Binding-site contacts:
Ligand atom C7 contacts residue MN1 of chain 1.GB at 4.0 Å.
Ligand atom N2 contacts residue GLU75 of chain 1.X at 3.9 Å.
Ligand atom C3 contacts residue GLU75 of chain 1.X at 2.7 Å.
Ligand atom C6 contacts residue MN1 of chain 1.GB at 3.3 Å.
Ligand atom O10 contacts residue ARG119 of chain 1.I at 3.6 Å.
Ligand atom N4 contacts residue HIS71 of chain 1.X at 2.8 Å (h-bond).
Ligand atom O13 contacts residue GLN49 of chain 1.L at 4.0 Å.
Ligand atom C7 contacts residue GLU171 of chain 1.L at 3.5 Å.
Ligand atom N1 contacts residue HIS167 of chain 1.L at 3.5 Å (h-bond).
Ligand atom C6 contacts residue GLU171 of chain 1.L at 4.1 Å.
Ligand atom C5 contacts residue HIS71 of chain 1.X at 3.2 Å.
Ligand atom O10 contacts residue LYS175 of chain 1.L at 2.7 Å (salt-bridge).
Ligand atom N1 contacts residue HIS72 of chain 1.X at 3.8 Å.
Ligand atom C3 contacts residue HIS71 of chain 1.X at 3.9 Å.
Ligand atom P9 contacts residue ARG97 of chain 1.I at 3.8 Å.
Ligand atom O13 contacts residue MN1 of chain 1.GB at 3.5 Å.
Ligand atom O11 contacts residue ARG97 of chain 1.I at 3.9 Å.
Ligand atom O12 contacts residue ARG97 of chain 1.I at 3.3 Å (salt-bridge).
Ligand atom C3 contacts residue MN1 of chain 1.PC at 3.7 Å.
Ligand atom O13 contacts residue HIS45 of chain 1.L at 4.0 Å.
Ligand atom C5 contacts residue HIS167 of chain 1.L at 3.3 Å.
Ligand atom C6 contacts residue HIS72 of chain 1.X at 3.6 Å.
Ligand atom O10 contacts residue ARG97 of chain 1.I at 3.5 Å (salt-bridge).
Ligand atom N4 contacts residue HIS168 of chain 1.L at 3.3 Å (h-bond).
Ligand atom C5 contacts residue HIS168 of chain 1.L at 3.4 Å.
Ligand atom N1 contacts residue HIS71 of chain 1.X at 4.0 Å.
Ligand atom N2 contacts residue MN1 of chain 1.GB at 3.4 Å.
Ligand atom N1 contacts residue GLU171 of chain 1.L at 2.7 Å (salt-bridge).
Ligand atom C5 contacts residue GLU171 of chain 1.L at 3.5 Å.
Ligand atom N2 contacts residue HIS72 of chain 1.X at 3.9 Å.
Ligand atom N4 contacts residue GLU75 of chain 1.X at 2.5 Å (salt-bridge).
Ligand atom O13 contacts residue GLU171 of chain 1.L at 2.4 Å (salt-bridge).
Ligand atom C5 contacts residue LEU105 of chain 1.L at 4.0 Å (hydrophobic).
Ligand atom C5 contacts residue GLU75 of chain 1.X at 3.7 Å.
Ligand atom C5 contacts residue MN1 of chain 1.PC at 3.7 Å.
Ligand atom N4 contacts residue MN1 of chain 1.PC at 2.7 Å.
Ligand atom O11 contacts residue ARG119 of chain 1.I at 3.5 Å (salt-bridge).
Ligand atom N1 contacts residue MN1 of chain 1.GB at 2.6 Å.
Ligand atom N2 contacts residue GLU171 of chain 1.L at 3.9 Å.
Ligand atom C5 contacts residue MN1 of chain 1.GB at 3.7 Å.

Sequence of chain 1.L:
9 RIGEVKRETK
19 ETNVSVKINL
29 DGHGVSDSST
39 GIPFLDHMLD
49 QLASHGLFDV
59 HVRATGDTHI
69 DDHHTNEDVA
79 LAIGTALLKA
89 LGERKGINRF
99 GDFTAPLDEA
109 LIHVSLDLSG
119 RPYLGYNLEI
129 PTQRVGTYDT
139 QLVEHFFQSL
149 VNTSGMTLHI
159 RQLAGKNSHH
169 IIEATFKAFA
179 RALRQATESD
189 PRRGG

A protein and the small-molecule ligand that binds it are described below.
Small molecule (SMILES): O=P(O)(O)C[C@H](O)Cn1cncn1

Sequence of chain 1.I:
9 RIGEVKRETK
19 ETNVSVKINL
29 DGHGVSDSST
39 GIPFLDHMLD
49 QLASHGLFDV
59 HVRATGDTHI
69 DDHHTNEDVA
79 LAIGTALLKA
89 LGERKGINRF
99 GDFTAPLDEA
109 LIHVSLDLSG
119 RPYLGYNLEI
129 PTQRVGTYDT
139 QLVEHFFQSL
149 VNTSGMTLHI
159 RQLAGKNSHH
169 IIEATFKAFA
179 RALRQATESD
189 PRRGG

Sequence of chain 1.X:
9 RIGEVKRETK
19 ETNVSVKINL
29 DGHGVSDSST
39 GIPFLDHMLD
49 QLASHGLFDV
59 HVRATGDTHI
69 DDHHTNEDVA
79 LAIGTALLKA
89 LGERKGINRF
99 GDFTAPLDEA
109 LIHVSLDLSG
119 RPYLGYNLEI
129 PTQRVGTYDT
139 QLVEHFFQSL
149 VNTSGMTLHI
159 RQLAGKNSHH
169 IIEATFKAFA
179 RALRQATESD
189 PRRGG